This small molecule binds to this protein.
Small molecule (SMILES): NCCc1ccc(S(=O)(=O)F)cc1

Sequence of chain 1.A:
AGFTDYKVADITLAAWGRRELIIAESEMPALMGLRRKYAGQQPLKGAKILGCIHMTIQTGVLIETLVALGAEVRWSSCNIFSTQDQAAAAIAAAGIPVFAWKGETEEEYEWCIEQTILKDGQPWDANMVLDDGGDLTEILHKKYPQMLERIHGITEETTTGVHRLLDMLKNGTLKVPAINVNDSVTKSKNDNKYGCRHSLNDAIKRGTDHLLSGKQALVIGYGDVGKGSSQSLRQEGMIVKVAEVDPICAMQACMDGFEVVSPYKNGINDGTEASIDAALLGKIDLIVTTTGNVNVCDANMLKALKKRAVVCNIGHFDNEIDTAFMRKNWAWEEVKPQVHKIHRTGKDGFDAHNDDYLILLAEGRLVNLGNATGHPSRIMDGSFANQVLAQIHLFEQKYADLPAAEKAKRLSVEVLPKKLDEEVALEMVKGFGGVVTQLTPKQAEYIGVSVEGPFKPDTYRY

Binding-site contacts:
Ligand atom C5 contacts residue LYS47 of chain 1.A at 4.0 Å.
Ligand atom O1S contacts residue GLU437 of chain 1.A at 4.3 Å.
Ligand atom S contacts residue GLU433 of chain 1.A at 4.2 Å.
Ligand atom O1S contacts residue VAL434 of chain 1.A at 2.8 Å (h-bond).
Ligand atom F contacts residue LEU44 of chain 1.A at 3.2 Å.
Ligand atom C3 contacts residue GLY43 of chain 1.A at 3.5 Å.
Ligand atom C6 contacts residue GLU437 of chain 1.A at 4.4 Å.
Ligand atom C3 contacts residue GLU437 of chain 1.A at 3.8 Å.
Ligand atom F contacts residue LEU399 of chain 1.A at 3.3 Å.
Ligand atom C2 contacts residue GLY43 of chain 1.A at 3.9 Å.
Ligand atom O2S contacts residue ALA395 of chain 1.A at 3.8 Å.
Ligand atom O2S contacts residue LEU44 of chain 1.A at 3.6 Å.
Ligand atom O2S contacts residue VAL434 of chain 1.A at 3.8 Å.
Ligand atom C3 contacts residue ALA40 of chain 1.A at 4.3 Å (hydrophobic).
Ligand atom F contacts residue VAL434 of chain 1.A at 4.2 Å.
Ligand atom S contacts residue VAL434 of chain 1.A at 4.1 Å.
Ligand atom C2 contacts residue GLU437 of chain 1.A at 3.6 Å.
Ligand atom O1S contacts residue GLU433 of chain 1.A at 2.9 Å.
Ligand atom C3 contacts residue LEU44 of chain 1.A at 3.8 Å (hydrophobic).
Ligand atom O1S contacts residue LEU430 of chain 1.A at 4.3 Å.
Ligand atom C2 contacts residue LEU44 of chain 1.A at 3.8 Å (hydrophobic).
Ligand atom C7 contacts residue GLY43 of chain 1.A at 4.4 Å.
Ligand atom O2S contacts residue ALA40 of chain 1.A at 3.6 Å (h-bond).
Ligand atom C6 contacts residue LYS47 of chain 1.A at 4.5 Å.
Ligand atom S contacts residue LEU44 of chain 1.A at 3.8 Å.
Ligand atom N8 contacts residue GLU437 of chain 1.A at 4.3 Å.
Ligand atom C4 contacts residue GLU437 of chain 1.A at 4.2 Å.
Ligand atom C1 contacts residue LEU44 of chain 1.A at 4.0 Å (hydrophobic).
Ligand atom C1 contacts residue GLU437 of chain 1.A at 3.9 Å.
Ligand atom C5 contacts residue GLU437 of chain 1.A at 4.4 Å.
Ligand atom C2 contacts residue ALA40 of chain 1.A at 3.6 Å (hydrophobic).
Ligand atom C8 contacts residue GLU437 of chain 1.A at 3.6 Å.
Ligand atom C4 contacts residue GLY43 of chain 1.A at 4.3 Å.